Binding-site contacts:
Ligand atom N2 contacts residue ALA127 of chain 1.A at 4.2 Å.
Ligand atom O3 contacts residue VAL137 of chain 1.A at 4.2 Å.
Ligand atom C7 contacts residue ASN123 of chain 1.A at 3.8 Å.
Ligand atom C2 contacts residue GLN268 of chain 1.A at 3.9 Å.
Ligand atom C7 contacts residue VAL137 of chain 1.A at 3.9 Å (hydrophobic).
Ligand atom O7 contacts residue GLU128 of chain 1.A at 4.4 Å.
Ligand atom C3 contacts residue ASN123 of chain 1.A at 3.8 Å.
Ligand atom C8 contacts residue ALA127 of chain 1.A at 3.0 Å (hydrophobic).
Ligand atom C1 contacts residue ASN123 of chain 1.A at 1.5 Å.
Ligand atom O7 contacts residue GLN268 of chain 1.A at 3.3 Å (h-bond).
Ligand atom C2 contacts residue LYS269 of chain 1.A at 3.7 Å.
Ligand atom C8 contacts residue ALA157 of chain 1.A at 3.7 Å (hydrophobic).
Ligand atom C2 contacts residue ASN123 of chain 1.A at 2.4 Å.
Ligand atom O3 contacts residue GLU128 of chain 1.A at 3.9 Å.
Ligand atom O6 contacts residue VAL137 of chain 1.A at 3.7 Å.
Ligand atom O7 contacts residue VAL137 of chain 1.A at 3.9 Å.
Ligand atom C5 contacts residue ASN123 of chain 1.A at 3.8 Å.
Ligand atom C8 contacts residue GLN268 of chain 1.A at 3.3 Å.
Ligand atom C1 contacts residue LYS269 of chain 1.A at 3.9 Å.
Ligand atom O6 contacts residue ASN123 of chain 1.A at 4.2 Å.
Ligand atom C8 contacts residue VAL137 of chain 1.A at 2.9 Å (hydrophobic).
Ligand atom C1 contacts residue GLN268 of chain 1.A at 4.4 Å.
Ligand atom C4 contacts residue LYS269 of chain 1.A at 4.4 Å.
Ligand atom C7 contacts residue ALA127 of chain 1.A at 3.2 Å (hydrophobic).
Ligand atom O5 contacts residue ASN123 of chain 1.A at 2.5 Å (h-bond).
Ligand atom N2 contacts residue GLN268 of chain 1.A at 2.6 Å (h-bond).
Ligand atom O5 contacts residue LYS269 of chain 1.A at 3.6 Å (salt-bridge).
Ligand atom N2 contacts residue ASN123 of chain 1.A at 2.6 Å (h-bond).
Ligand atom C5 contacts residue LYS269 of chain 1.A at 4.4 Å.
Ligand atom C7 contacts residue GLN268 of chain 1.A at 2.8 Å.
Ligand atom O7 contacts residue ASN123 of chain 1.A at 4.2 Å.
Ligand atom O7 contacts residue ALA127 of chain 1.A at 3.1 Å.
Ligand atom C6 contacts residue VAL137 of chain 1.A at 3.4 Å (hydrophobic).
Ligand atom C4 contacts residue ASN123 of chain 1.A at 4.3 Å.

Sequence of chain 1.A:
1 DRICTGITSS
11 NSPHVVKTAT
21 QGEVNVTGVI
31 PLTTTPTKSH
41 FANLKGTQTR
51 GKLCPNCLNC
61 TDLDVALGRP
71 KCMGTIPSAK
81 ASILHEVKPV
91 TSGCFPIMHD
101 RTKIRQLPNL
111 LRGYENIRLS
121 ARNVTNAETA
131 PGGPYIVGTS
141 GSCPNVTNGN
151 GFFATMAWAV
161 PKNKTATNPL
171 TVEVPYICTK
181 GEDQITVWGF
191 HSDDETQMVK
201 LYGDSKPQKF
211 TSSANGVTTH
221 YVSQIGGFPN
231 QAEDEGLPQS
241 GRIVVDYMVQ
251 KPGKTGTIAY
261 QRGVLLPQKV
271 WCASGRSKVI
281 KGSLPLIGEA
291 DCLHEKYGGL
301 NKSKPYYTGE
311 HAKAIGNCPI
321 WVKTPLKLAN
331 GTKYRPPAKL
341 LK

A protein and the small-molecule ligand that binds it are described below.
Small molecule (SMILES): CC(=O)N[C@H]1[C@H](O[C@H]2[C@H](O)[C@@H](NC(C)=O)CO[C@@H]2CO)O[C@H](CO)[C@@H](O)[C@@H]1O